Binding-site contacts:
Ligand atom O1B contacts residue MET45 of chain 1.G at 3.4 Å.
Ligand atom O2D contacts residue PHE307 of chain 1.G at 3.4 Å.
Ligand atom N3 contacts residue GLY35 of chain 1.G at 4.0 Å.
Ligand atom C5 contacts residue VAL38 of chain 1.G at 4.2 Å (hydrophobic).
Ligand atom N1 contacts residue PHE377 of chain 1.G at 3.9 Å.
Ligand atom O3' contacts residue TYR333 of chain 1.G at 4.2 Å.
Ligand atom O1A contacts residue GLY308 of chain 1.G at 3.5 Å.
Ligand atom C5D contacts residue ALA34 of chain 1.G at 3.6 Å (hydrophobic).
Ligand atom N9 contacts residue GLY35 of chain 1.G at 4.2 Å.
Ligand atom O4' contacts residue GLY306 of chain 1.G at 4.1 Å.
Ligand atom N1 contacts residue GLY35 of chain 1.G at 3.8 Å.
Ligand atom C3D contacts residue THR167 of chain 1.G at 3.6 Å.
Ligand atom N7 contacts residue VAL38 of chain 1.G at 4.1 Å.
Ligand atom O2' contacts residue PRO334 of chain 1.G at 3.3 Å.
Ligand atom C2D contacts residue GLU83 of chain 1.G at 3.7 Å.
Ligand atom C5 contacts residue TYR376 of chain 1.G at 4.2 Å (hydrophobic).
Ligand atom O1D contacts residue GLU83 of chain 1.G at 3.1 Å (salt-bridge).
Ligand atom N1 contacts residue TYR376 of chain 1.G at 3.4 Å.
Ligand atom C2 contacts residue TYR376 of chain 1.G at 3.8 Å (hydrophobic).
Ligand atom N6 contacts residue VAL38 of chain 1.G at 3.5 Å.
Ligand atom O3D contacts residue PHE307 of chain 1.G at 3.2 Å.
Ligand atom C4' contacts residue GLY306 of chain 1.G at 4.2 Å.
Ligand atom O2D contacts residue THR167 of chain 1.G at 4.2 Å.
Ligand atom C6 contacts residue TYR376 of chain 1.G at 3.6 Å (hydrophobic).
Ligand atom O3A contacts residue THR44 of chain 1.G at 4.1 Å.
Ligand atom O5D contacts residue GLY308 of chain 1.G at 3.9 Å.
Ligand atom O3D contacts residue THR167 of chain 1.G at 3.4 Å.
Ligand atom C2 contacts residue PHE377 of chain 1.G at 4.2 Å (hydrophobic).
Ligand atom C2D contacts residue THR167 of chain 1.G at 3.7 Å.
Ligand atom C5 contacts residue GLY35 of chain 1.G at 3.8 Å.
Ligand atom O4' contacts residue GLY35 of chain 1.G at 3.9 Å.
Ligand atom C6 contacts residue VAL38 of chain 1.G at 4.0 Å (hydrophobic).
Ligand atom C4 contacts residue GLY35 of chain 1.G at 3.9 Å.
Ligand atom C1D contacts residue GLU83 of chain 1.G at 3.3 Å.
Ligand atom C6 contacts residue GLY35 of chain 1.G at 3.7 Å.
Ligand atom C5' contacts residue THR44 of chain 1.G at 3.9 Å.
Ligand atom N6 contacts residue TYR376 of chain 1.G at 3.9 Å.
Ligand atom O1B contacts residue THR44 of chain 1.G at 3.4 Å.
Ligand atom O3' contacts residue PHE307 of chain 1.G at 4.2 Å.
Ligand atom C2 contacts residue GLY35 of chain 1.G at 3.9 Å.

Sequence of chain 1.G:
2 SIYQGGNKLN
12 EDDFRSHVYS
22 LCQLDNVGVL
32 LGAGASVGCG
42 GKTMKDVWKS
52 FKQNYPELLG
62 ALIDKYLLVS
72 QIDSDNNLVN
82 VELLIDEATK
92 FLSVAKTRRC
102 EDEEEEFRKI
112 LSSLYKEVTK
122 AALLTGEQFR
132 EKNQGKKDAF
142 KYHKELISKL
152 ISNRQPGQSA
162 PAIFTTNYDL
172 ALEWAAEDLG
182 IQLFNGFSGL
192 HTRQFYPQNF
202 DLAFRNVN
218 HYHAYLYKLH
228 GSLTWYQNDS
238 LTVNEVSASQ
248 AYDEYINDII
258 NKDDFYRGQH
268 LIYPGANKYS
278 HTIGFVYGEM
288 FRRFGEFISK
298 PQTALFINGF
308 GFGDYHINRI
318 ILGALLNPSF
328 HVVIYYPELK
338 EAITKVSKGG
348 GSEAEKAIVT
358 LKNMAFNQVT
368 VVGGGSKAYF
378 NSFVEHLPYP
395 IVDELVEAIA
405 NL

A small-molecule ligand and the protein it binds are described below.
Small molecule (SMILES): Nc1ncnc2c1ncn2[C@@H]1O[C@H](COP(=O)(O)OP(=O)(O)OC[C@H]2O[C@H](O)[C@H](O)[C@@H]2O)[C@@H](O)[C@H]1O